Sequence of chain 1.J:
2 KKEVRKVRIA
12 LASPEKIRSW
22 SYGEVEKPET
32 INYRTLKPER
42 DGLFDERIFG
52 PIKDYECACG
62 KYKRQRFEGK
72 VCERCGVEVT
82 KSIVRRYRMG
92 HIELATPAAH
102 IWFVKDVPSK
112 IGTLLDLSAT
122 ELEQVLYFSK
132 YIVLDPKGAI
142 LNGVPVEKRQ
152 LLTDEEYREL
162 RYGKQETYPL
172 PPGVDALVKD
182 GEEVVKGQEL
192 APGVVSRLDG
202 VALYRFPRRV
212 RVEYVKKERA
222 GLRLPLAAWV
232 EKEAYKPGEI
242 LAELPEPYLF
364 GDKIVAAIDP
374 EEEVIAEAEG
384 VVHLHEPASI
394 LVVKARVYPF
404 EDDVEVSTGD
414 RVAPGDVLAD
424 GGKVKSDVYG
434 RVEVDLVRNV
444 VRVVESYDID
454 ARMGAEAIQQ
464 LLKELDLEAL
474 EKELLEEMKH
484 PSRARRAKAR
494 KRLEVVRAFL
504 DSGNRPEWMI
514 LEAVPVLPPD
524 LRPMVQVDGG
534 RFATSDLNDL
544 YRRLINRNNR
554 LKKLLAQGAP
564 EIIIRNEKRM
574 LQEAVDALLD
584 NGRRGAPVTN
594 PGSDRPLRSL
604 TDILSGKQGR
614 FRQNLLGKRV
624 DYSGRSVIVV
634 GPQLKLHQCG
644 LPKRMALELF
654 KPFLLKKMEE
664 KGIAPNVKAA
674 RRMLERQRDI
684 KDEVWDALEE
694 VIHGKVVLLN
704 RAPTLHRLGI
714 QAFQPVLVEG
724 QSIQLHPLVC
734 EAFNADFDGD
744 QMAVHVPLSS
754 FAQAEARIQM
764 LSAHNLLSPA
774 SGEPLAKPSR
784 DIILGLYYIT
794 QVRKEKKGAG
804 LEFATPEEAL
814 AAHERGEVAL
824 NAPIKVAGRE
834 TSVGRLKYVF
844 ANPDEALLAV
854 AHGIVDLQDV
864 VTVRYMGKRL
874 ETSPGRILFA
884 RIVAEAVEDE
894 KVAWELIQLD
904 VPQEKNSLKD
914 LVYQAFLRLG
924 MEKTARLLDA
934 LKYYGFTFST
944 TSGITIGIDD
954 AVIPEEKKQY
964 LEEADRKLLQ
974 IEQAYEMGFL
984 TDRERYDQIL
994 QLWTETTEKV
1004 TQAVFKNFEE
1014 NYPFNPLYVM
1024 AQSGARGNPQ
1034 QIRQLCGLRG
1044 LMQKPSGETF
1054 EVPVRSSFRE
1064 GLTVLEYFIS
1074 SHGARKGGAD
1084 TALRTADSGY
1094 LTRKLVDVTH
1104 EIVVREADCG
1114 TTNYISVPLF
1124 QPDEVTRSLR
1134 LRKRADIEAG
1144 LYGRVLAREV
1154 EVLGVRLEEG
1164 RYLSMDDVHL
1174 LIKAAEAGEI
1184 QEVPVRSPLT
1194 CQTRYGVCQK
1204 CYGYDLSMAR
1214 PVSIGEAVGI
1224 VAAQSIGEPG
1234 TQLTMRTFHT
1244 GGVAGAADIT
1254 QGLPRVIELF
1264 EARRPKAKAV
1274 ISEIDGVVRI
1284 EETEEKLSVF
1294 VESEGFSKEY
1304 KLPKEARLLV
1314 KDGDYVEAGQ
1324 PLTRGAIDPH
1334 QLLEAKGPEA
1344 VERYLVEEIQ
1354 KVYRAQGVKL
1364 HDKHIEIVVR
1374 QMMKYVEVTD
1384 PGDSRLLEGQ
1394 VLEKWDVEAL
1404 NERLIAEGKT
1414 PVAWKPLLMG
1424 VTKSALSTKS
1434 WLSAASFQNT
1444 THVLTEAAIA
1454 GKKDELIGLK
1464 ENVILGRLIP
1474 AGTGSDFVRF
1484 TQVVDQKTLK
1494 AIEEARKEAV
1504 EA

Binding-site contacts:
Ligand atom O11 contacts residue ARG783 of chain 1.J at 3.5 Å (salt-bridge).
Ligand atom C3 contacts residue ARG1029 of chain 1.J at 4.2 Å.
Ligand atom O7 contacts residue SER878 of chain 1.I at 3.6 Å (h-bond).
Ligand atom C10 contacts residue ARG783 of chain 1.J at 4.0 Å.
Ligand atom O5 contacts residue ASN737 of chain 1.J at 3.1 Å (h-bond).
Ligand atom O4 contacts residue MG1 of chain 1.U at 4.2 Å.
Ligand atom C1 contacts residue ARG1029 of chain 1.J at 3.5 Å.
Ligand atom O7 contacts residue ARG1029 of chain 1.J at 3.2 Å (salt-bridge).
Ligand atom P1 contacts residue ARG1029 of chain 1.J at 3.5 Å.
Ligand atom O8 contacts residue ASP739 of chain 1.J at 4.0 Å.
Ligand atom O10 contacts residue ARG783 of chain 1.J at 3.4 Å (salt-bridge).
Ligand atom O9 contacts residue ARG557 of chain 1.I at 3.1 Å (salt-bridge).
Ligand atom O7 contacts residue ARG879 of chain 1.I at 3.1 Å (salt-bridge).
Ligand atom C3 contacts residue ARG783 of chain 1.J at 4.0 Å.
Ligand atom O3 contacts residue GLN1034 of chain 1.J at 3.5 Å (h-bond).
Ligand atom C2 contacts residue ARG783 of chain 1.J at 3.2 Å.
Ligand atom P1 contacts residue MG1 of chain 1.U at 4.0 Å.
Ligand atom C11 contacts residue ASN1031 of chain 1.J at 3.4 Å.
Ligand atom C8 contacts residue ASN1031 of chain 1.J at 4.3 Å.
Ligand atom P1 contacts residue ARG879 of chain 1.I at 4.0 Å.
Ligand atom O8 contacts residue MG1 of chain 1.U at 2.3 Å.
Ligand atom C2 contacts residue ARG1029 of chain 1.J at 3.4 Å.
Ligand atom O4 contacts residue ASP739 of chain 1.J at 4.1 Å.
Ligand atom C10 contacts residue ASN1031 of chain 1.J at 3.7 Å.
Ligand atom O6 contacts residue ARG1029 of chain 1.J at 2.8 Å (salt-bridge).
Ligand atom O11 contacts residue ASN1031 of chain 1.J at 3.4 Å (h-bond).
Ligand atom O4 contacts residue ASN737 of chain 1.J at 3.7 Å.
Ligand atom P1 contacts residue ARG557 of chain 1.I at 3.6 Å.
Ligand atom N2 contacts residue ARG783 of chain 1.J at 2.8 Å (salt-bridge).
Ligand atom O8 contacts residue ARG1029 of chain 1.J at 3.7 Å.
Ligand atom O8 contacts residue GLU685 of chain 1.I at 4.0 Å.
Ligand atom O8 contacts residue ARG557 of chain 1.I at 3.7 Å.
Ligand atom C9 contacts residue ASN737 of chain 1.J at 4.1 Å.
Ligand atom O11 contacts residue GLY1030 of chain 1.J at 4.3 Å.
Ligand atom O8 contacts residue ARG879 of chain 1.I at 3.0 Å (salt-bridge).
Ligand atom O7 contacts residue ARG557 of chain 1.I at 3.1 Å (salt-bridge).
Ligand atom O3 contacts residue ASN1031 of chain 1.J at 3.3 Å (h-bond).

Sequence of chain 1.I:
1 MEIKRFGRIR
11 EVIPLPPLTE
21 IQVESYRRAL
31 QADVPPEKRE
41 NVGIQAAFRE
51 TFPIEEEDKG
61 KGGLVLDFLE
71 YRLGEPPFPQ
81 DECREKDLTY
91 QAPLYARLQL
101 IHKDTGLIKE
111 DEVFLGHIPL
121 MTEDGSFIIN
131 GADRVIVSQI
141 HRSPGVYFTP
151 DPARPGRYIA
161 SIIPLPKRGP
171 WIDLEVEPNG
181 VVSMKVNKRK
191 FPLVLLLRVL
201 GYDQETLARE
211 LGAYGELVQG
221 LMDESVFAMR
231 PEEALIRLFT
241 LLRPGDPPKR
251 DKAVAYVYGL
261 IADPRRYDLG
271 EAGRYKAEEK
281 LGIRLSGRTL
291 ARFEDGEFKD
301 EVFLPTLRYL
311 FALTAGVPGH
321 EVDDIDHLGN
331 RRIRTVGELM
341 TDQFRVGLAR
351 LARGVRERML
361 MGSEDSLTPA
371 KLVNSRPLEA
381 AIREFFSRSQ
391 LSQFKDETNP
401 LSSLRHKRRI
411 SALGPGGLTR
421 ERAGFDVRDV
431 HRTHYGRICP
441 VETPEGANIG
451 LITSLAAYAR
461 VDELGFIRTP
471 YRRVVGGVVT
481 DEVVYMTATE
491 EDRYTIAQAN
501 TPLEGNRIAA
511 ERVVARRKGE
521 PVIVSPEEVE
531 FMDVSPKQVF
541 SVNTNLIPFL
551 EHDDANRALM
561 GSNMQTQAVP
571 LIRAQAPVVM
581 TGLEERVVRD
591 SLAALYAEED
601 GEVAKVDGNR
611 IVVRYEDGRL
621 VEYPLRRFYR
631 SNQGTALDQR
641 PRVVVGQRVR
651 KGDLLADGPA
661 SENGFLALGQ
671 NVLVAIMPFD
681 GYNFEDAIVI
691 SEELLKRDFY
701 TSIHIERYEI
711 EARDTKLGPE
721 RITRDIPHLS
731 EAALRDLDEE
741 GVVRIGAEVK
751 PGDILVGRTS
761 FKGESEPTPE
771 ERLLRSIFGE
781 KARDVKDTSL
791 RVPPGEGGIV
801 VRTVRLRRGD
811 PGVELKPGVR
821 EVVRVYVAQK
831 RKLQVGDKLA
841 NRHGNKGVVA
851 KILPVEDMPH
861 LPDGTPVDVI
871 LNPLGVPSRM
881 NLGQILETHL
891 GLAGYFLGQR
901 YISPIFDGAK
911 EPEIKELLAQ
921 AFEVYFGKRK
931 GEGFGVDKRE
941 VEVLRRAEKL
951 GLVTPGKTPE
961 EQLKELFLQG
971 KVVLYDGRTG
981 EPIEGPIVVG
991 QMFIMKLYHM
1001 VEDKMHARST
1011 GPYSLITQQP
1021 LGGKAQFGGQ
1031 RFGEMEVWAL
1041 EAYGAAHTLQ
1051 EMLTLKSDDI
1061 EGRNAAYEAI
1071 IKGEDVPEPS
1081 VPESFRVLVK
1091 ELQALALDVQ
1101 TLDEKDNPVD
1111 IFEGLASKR

A small-molecule ligand and the protein it binds are described below.
Small molecule (SMILES): CC(=O)O[C@@H]1[C@H](N)[C@@H](OP(=O)(O)O)[C@@]2(C(=O)O)CS[C@@](O)(C(N)=O)[C@@H]1O2